The protein below binds the small molecule below.
Small molecule (SMILES): CC(=O)N[C@@H]1[C@@H](O)[C@H](O)[C@@H](CO)O[C@H]1O

Binding-site contacts:
Ligand atom O6 contacts residue ARG21 of chain 1.B at 3.8 Å.
Ligand atom O7 contacts residue ASN67 of chain 1.B at 4.3 Å.
Ligand atom C7 contacts residue ASN67 of chain 1.B at 3.7 Å.
Ligand atom C4 contacts residue ASN67 of chain 1.B at 4.3 Å.
Ligand atom C6 contacts residue ARG21 of chain 1.B at 4.1 Å.
Ligand atom C1 contacts residue ASN67 of chain 1.B at 1.4 Å.
Ligand atom C1 contacts residue ARG21 of chain 1.B at 3.6 Å.
Ligand atom C3 contacts residue ASN67 of chain 1.B at 3.8 Å.
Ligand atom O5 contacts residue ASN67 of chain 1.B at 2.4 Å (h-bond).
Ligand atom C2 contacts residue ASN67 of chain 1.B at 2.4 Å.
Ligand atom O5 contacts residue ARG21 of chain 1.B at 3.5 Å (salt-bridge).
Ligand atom C5 contacts residue ARG21 of chain 1.B at 3.5 Å.
Ligand atom N2 contacts residue ASN67 of chain 1.B at 2.8 Å (h-bond).
Ligand atom C5 contacts residue ASN67 of chain 1.B at 3.7 Å.

Sequence of chain 1.B:
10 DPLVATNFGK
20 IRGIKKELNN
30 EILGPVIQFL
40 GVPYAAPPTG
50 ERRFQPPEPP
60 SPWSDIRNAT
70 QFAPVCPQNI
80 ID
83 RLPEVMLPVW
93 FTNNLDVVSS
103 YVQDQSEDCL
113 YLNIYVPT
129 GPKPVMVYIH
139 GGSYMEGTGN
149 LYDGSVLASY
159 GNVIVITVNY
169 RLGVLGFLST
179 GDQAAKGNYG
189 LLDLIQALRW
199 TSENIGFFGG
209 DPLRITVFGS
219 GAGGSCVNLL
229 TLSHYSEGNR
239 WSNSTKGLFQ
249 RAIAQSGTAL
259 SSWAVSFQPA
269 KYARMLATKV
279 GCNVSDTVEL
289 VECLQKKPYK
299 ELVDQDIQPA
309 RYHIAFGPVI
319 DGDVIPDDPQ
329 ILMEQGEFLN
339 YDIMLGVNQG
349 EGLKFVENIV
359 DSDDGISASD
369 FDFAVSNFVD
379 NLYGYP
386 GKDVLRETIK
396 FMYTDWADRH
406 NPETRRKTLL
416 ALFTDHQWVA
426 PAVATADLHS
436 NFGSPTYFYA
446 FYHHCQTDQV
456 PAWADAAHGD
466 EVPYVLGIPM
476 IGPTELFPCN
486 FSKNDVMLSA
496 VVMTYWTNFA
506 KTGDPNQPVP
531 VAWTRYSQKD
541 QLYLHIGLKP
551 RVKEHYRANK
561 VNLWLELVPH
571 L